Sequence of chain 1.B:
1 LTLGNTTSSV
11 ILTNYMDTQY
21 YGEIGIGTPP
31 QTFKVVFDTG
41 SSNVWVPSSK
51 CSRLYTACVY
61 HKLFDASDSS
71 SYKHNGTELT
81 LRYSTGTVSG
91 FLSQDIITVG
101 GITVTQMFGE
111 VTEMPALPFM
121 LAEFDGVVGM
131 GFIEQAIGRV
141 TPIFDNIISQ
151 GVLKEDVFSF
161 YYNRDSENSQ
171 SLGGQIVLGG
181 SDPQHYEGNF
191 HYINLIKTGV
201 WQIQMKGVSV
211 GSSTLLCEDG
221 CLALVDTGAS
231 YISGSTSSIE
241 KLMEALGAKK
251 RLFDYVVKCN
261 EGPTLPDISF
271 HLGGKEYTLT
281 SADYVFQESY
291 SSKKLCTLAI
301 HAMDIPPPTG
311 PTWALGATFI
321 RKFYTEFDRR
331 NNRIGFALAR

This protein binds this small molecule.
Small molecule (SMILES): CC(C)[C@H](C[C@H](O)[C@@H](N)CN1CC(=O)N(c2ccccc2Cl)CC1(C)C)C(=O)NCC(C)(C)C(N)=O

Binding-site contacts:
Ligand atom CL1 contacts residue PHE119 of chain 1.B at 3.5 Å.
Ligand atom C32 contacts residue GLY40 of chain 1.B at 3.8 Å.
Ligand atom C16 contacts residue VAL127 of chain 1.B at 3.7 Å (hydrophobic).
Ligand atom C19 contacts residue ASP38 of chain 1.B at 3.6 Å.
Ligand atom C30 contacts residue LEU224 of chain 1.B at 3.3 Å (hydrophobic).
Ligand atom C24 contacts residue ARG82 of chain 1.B at 3.8 Å.
Ligand atom O27 contacts residue GLY40 of chain 1.B at 3.1 Å.
Ligand atom C17 contacts residue ASP38 of chain 1.B at 3.4 Å.
Ligand atom C30 contacts residue ILE305 of chain 1.B at 3.7 Å (hydrophobic).
Ligand atom C15 contacts residue ASP38 of chain 1.B at 3.5 Å.
Ligand atom N26 contacts residue ASP38 of chain 1.B at 3.1 Å (salt-bridge).
Ligand atom C9 contacts residue GLY228 of chain 1.B at 3.7 Å.
Ligand atom O14 contacts residue THR85 of chain 1.B at 2.9 Å (h-bond).
Ligand atom N35 contacts residue SER41 of chain 1.B at 3.3 Å.
Ligand atom C20 contacts residue ASP226 of chain 1.B at 3.5 Å.
Ligand atom C6 contacts residue SER230 of chain 1.B at 3.6 Å.
Ligand atom N26 contacts residue GLY228 of chain 1.B at 3.2 Å (h-bond).
Ligand atom C17 contacts residue TYR83 of chain 1.B at 3.8 Å (hydrophobic).
Ligand atom N23 contacts residue GLY40 of chain 1.B at 3.6 Å (h-bond).
Ligand atom C15 contacts residue VAL36 of chain 1.B at 3.4 Å (hydrophobic).
Ligand atom C20 contacts residue SER84 of chain 1.B at 3.7 Å.
Ligand atom O36 contacts residue GLN135 of chain 1.B at 3.6 Å (h-bond).
Ligand atom C31 contacts residue ILE305 of chain 1.B at 3.7 Å (hydrophobic).
Ligand atom C33 contacts residue ILE137 of chain 1.B at 3.8 Å (hydrophobic).
Ligand atom O27 contacts residue SER41 of chain 1.B at 3.4 Å (h-bond).
Ligand atom O36 contacts residue GLY40 of chain 1.B at 3.6 Å.
Ligand atom O29 contacts residue SER84 of chain 1.B at 2.8 Å (h-bond).
Ligand atom CL1 contacts residue PHE124 of chain 1.B at 3.8 Å.
Ligand atom C30 contacts residue ASP226 of chain 1.B at 3.8 Å.
Ligand atom C3 contacts residue PHE124 of chain 1.B at 3.7 Å (hydrophobic).
Ligand atom O27 contacts residue ASP38 of chain 1.B at 2.6 Å (salt-bridge).
Ligand atom C18 contacts residue ASP38 of chain 1.B at 3.8 Å.
Ligand atom C5 contacts residue GLN19 of chain 1.B at 3.5 Å.
Ligand atom CL1 contacts residue PRO118 of chain 1.B at 3.8 Å.
Ligand atom O29 contacts residue TYR83 of chain 1.B at 3.1 Å.
Ligand atom C6 contacts residue GLN19 of chain 1.B at 3.6 Å.
Ligand atom N26 contacts residue ASP226 of chain 1.B at 2.8 Å (salt-bridge).
Ligand atom N35 contacts residue GLN135 of chain 1.B at 3.6 Å.
Ligand atom C13 contacts residue THR85 of chain 1.B at 3.7 Å.
Ligand atom C15 contacts residue VAL127 of chain 1.B at 3.8 Å (hydrophobic).